Sequence of chain 1.A:
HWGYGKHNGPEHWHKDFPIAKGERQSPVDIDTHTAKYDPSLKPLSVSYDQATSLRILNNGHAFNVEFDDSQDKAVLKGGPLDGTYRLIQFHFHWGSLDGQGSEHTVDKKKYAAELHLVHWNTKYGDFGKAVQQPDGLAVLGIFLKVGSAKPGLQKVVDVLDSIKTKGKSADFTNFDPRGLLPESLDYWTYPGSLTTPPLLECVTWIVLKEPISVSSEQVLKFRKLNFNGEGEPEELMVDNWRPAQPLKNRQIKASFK

The protein below binds the small molecule below.
Small molecule (SMILES): On1ccc(C(F)(F)F)cc1=S

Binding-site contacts:
Ligand atom N1 contacts residue THR199 of chain 1.A at 3.5 Å (h-bond).
Ligand atom C4 contacts residue GLN92 of chain 1.A at 4.2 Å.
Ligand atom F1 contacts residue LEU140 of chain 1.A at 3.7 Å.
Ligand atom S1 contacts residue TRP208 of chain 1.A at 4.1 Å.
Ligand atom F3 contacts residue GLN92 of chain 1.A at 3.4 Å.
Ligand atom C5 contacts residue THR199 of chain 1.A at 3.1 Å.
Ligand atom C5 contacts residue HIS94 of chain 1.A at 3.9 Å.
Ligand atom N1 contacts residue HIS94 of chain 1.A at 3.2 Å (h-bond).
Ligand atom S1 contacts residue ZN1 of chain 1.B at 2.4 Å.
Ligand atom C6 contacts residue LEU197 of chain 1.A at 3.9 Å (hydrophobic).
Ligand atom S1 contacts residue HIS119 of chain 1.A at 3.3 Å (h-bond).
Ligand atom C6 contacts residue PHE130 of chain 1.A at 4.0 Å (hydrophobic).
Ligand atom C3 contacts residue HIS94 of chain 1.A at 4.3 Å.
Ligand atom F1 contacts residue LEU197 of chain 1.A at 3.2 Å.
Ligand atom C6 contacts residue VAL121 of chain 1.A at 4.2 Å (hydrophobic).
Ligand atom O2 contacts residue THR199 of chain 1.A at 3.4 Å.
Ligand atom S1 contacts residue HIS96 of chain 1.A at 4.3 Å.
Ligand atom F3 contacts residue PHE130 of chain 1.A at 3.9 Å.
Ligand atom C2 contacts residue VAL121 of chain 1.A at 4.0 Å (hydrophobic).
Ligand atom C2 contacts residue LEU197 of chain 1.A at 3.8 Å (hydrophobic).
Ligand atom C2 contacts residue HIS94 of chain 1.A at 3.9 Å.
Ligand atom N1 contacts residue ZN1 of chain 1.B at 3.0 Å.
Ligand atom C5 contacts residue ZN1 of chain 1.B at 4.2 Å.
Ligand atom O2 contacts residue THR198 of chain 1.A at 3.5 Å (h-bond).
Ligand atom C1 contacts residue ZN1 of chain 1.B at 3.0 Å.
Ligand atom O2 contacts residue HIS94 of chain 1.A at 3.0 Å (h-bond).
Ligand atom C4 contacts residue THR199 of chain 1.A at 3.8 Å.
Ligand atom O2 contacts residue ZN1 of chain 1.B at 2.3 Å.
Ligand atom F3 contacts residue VAL121 of chain 1.A at 3.8 Å.
Ligand atom F1 contacts residue PHE130 of chain 1.A at 3.9 Å.
Ligand atom F2 contacts residue PHE130 of chain 1.A at 3.7 Å.
Ligand atom S1 contacts residue THR198 of chain 1.A at 3.7 Å.
Ligand atom S1 contacts residue HIS94 of chain 1.A at 3.6 Å (h-bond).
Ligand atom F2 contacts residue LEU197 of chain 1.A at 3.7 Å.
Ligand atom F1 contacts residue VAL121 of chain 1.A at 3.5 Å.
Ligand atom C3 contacts residue LEU197 of chain 1.A at 4.1 Å (hydrophobic).
Ligand atom C4 contacts residue HIS94 of chain 1.A at 4.3 Å.
Ligand atom C1 contacts residue HIS94 of chain 1.A at 3.3 Å.
Ligand atom O2 contacts residue HIS96 of chain 1.A at 3.1 Å (h-bond).
Ligand atom N1 contacts residue HIS96 of chain 1.A at 4.3 Å.